Binding-site contacts:
Ligand atom O contacts residue TYR160 of chain 1.C at 3.2 Å.
Ligand atom CD2 contacts residue TYR124 of chain 1.C at 3.4 Å (hydrophobic).
Ligand atom O contacts residue TYR8 of chain 1.C at 2.9 Å.
Ligand atom N contacts residue ASN98 of chain 1.A at 2.6 Å (h-bond).
Ligand atom C contacts residue TYR8 of chain 1.C at 3.4 Å (hydrophobic).
Ligand atom CA contacts residue TYR160 of chain 1.C at 3.2 Å (hydrophobic).
Ligand atom CD1 contacts residue TRP148 of chain 1.C at 3.0 Å (hydrophobic).
Ligand atom CE1 contacts residue TYR117 of chain 1.C at 2.7 Å (hydrophobic).
Ligand atom CG1 contacts residue THR74 of chain 1.C at 2.9 Å.
Ligand atom CZ contacts residue TRP148 of chain 1.C at 3.5 Å (hydrophobic).
Ligand atom N contacts residue TYR8 of chain 1.C at 2.4 Å (h-bond).
Ligand atom CG1 contacts residue TYR100 of chain 1.C at 3.1 Å (hydrophobic).
Ligand atom O contacts residue THR74 of chain 1.C at 3.4 Å.
Ligand atom CA contacts residue TYR172 of chain 1.C at 3.4 Å (hydrophobic).
Ligand atom CD1 contacts residue TYR8 of chain 1.C at 3.2 Å (hydrophobic).
Ligand atom N contacts residue TYR172 of chain 1.C at 2.3 Å (h-bond).
Ligand atom C contacts residue TYR160 of chain 1.C at 3.0 Å (hydrophobic).
Ligand atom CD1 contacts residue PHE10 of chain 1.C at 3.6 Å (hydrophobic).
Ligand atom N contacts residue ASP78 of chain 1.C at 2.9 Å (salt-bridge).
Ligand atom CB contacts residue ASP78 of chain 1.C at 3.3 Å.
Ligand atom CE1 contacts residue TRP148 of chain 1.C at 2.7 Å (hydrophobic).
Ligand atom CA contacts residue TYR8 of chain 1.C at 3.5 Å (hydrophobic).
Ligand atom CG2 contacts residue LYS67 of chain 1.C at 3.1 Å.
Ligand atom CZ contacts residue TYR117 of chain 1.C at 3.0 Å (hydrophobic).
Ligand atom CZ contacts residue HIS115 of chain 1.C at 3.2 Å.
Ligand atom CG2 contacts residue HIS71 of chain 1.C at 3.2 Å.
Ligand atom O contacts residue MET6 of chain 1.C at 3.2 Å.
Ligand atom CA contacts residue TRP168 of chain 1.C at 3.6 Å (hydrophobic).
Ligand atom CD2 contacts residue TYR160 of chain 1.C at 3.4 Å (hydrophobic).
Ligand atom CD1 contacts residue TYR100 of chain 1.C at 3.1 Å (hydrophobic).
Ligand atom O contacts residue ASN98 of chain 1.A at 3.1 Å (h-bond).
Ligand atom CD2 contacts residue TRP148 of chain 1.C at 3.4 Å (hydrophobic).
Ligand atom O contacts residue TYR160 of chain 1.C at 3.3 Å (h-bond).
Ligand atom CG2 contacts residue ASN52 of chain 1.B at 3.3 Å.
Ligand atom CA contacts residue ASN98 of chain 1.A at 3.2 Å.
Ligand atom O contacts residue THR144 of chain 1.C at 3.6 Å (h-bond).
Ligand atom N contacts residue TYR160 of chain 1.C at 3.2 Å (h-bond).
Ligand atom CD1 contacts residue ARG98 of chain 1.C at 3.2 Å.
Ligand atom CA contacts residue ASP78 of chain 1.C at 3.6 Å.
Ligand atom CD1 contacts residue ASP78 of chain 1.C at 3.3 Å.

Sequence of chain 1.A:
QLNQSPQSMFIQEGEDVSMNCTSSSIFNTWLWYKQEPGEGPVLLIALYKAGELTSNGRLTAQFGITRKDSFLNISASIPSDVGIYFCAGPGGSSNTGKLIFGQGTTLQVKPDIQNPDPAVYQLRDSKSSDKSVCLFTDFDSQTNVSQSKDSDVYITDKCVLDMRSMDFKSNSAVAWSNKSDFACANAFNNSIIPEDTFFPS

Sequence of chain 1.C:
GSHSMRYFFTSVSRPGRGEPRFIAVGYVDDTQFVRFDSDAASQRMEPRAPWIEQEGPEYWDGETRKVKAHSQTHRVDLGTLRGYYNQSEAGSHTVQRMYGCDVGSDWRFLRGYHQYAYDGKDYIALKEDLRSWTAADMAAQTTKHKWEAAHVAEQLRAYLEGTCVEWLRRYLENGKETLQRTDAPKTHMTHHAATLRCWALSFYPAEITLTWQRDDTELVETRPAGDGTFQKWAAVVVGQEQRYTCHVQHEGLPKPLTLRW

Sequence of chain 1.B:
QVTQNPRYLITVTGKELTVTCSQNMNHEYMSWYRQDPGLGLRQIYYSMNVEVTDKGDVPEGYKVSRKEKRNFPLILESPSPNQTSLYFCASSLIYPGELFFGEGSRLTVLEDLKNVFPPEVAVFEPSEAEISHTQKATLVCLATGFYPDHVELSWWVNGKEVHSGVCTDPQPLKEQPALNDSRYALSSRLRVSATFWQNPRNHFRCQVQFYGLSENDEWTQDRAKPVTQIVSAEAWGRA

A small-molecule ligand and the protein it binds are described below.
Small molecule (SMILES): CC[C@H](C)[C@H](NC(=O)CN)C(=O)N[C@@H](CC(C)C)C(=O)NCC(=O)N[C@@H](Cc1ccccc1)C(=O)N[C@H](C(=O)N[C@@H](Cc1ccccc1)C(=O)N[C@H](C(=O)N[C@H](C=O)CC(C)C)[C@@H](C)O)C(C)C